Binding-site contacts:
Ligand atom C1 contacts residue THR261 of chain 1.B at 3.6 Å.
Ligand atom C8 contacts residue ASN259 of chain 1.B at 4.4 Å.
Ligand atom N2 contacts residue ASN259 of chain 1.B at 3.1 Å (h-bond).
Ligand atom C3 contacts residue ASN259 of chain 1.B at 3.9 Å.
Ligand atom C1 contacts residue ASN259 of chain 1.B at 1.4 Å.
Ligand atom O5 contacts residue THR261 of chain 1.B at 3.5 Å (h-bond).
Ligand atom C5 contacts residue ASN259 of chain 1.B at 3.7 Å.
Ligand atom C6 contacts residue THR261 of chain 1.B at 4.3 Å.
Ligand atom C7 contacts residue ASN259 of chain 1.B at 4.0 Å.
Ligand atom O5 contacts residue ASN259 of chain 1.B at 2.4 Å (h-bond).
Ligand atom C5 contacts residue THR261 of chain 1.B at 3.7 Å.
Ligand atom C2 contacts residue ASN259 of chain 1.B at 2.6 Å.
Ligand atom C4 contacts residue ASN259 of chain 1.B at 4.2 Å.
Ligand atom C8 contacts residue THR255 of chain 1.B at 3.7 Å.

The small molecule below binds the protein below.
Small molecule (SMILES): CC(=O)N[C@@H]1[C@@H](O)[C@H](O)[C@@H](CO)O[C@H]1O

Sequence of chain 1.B:
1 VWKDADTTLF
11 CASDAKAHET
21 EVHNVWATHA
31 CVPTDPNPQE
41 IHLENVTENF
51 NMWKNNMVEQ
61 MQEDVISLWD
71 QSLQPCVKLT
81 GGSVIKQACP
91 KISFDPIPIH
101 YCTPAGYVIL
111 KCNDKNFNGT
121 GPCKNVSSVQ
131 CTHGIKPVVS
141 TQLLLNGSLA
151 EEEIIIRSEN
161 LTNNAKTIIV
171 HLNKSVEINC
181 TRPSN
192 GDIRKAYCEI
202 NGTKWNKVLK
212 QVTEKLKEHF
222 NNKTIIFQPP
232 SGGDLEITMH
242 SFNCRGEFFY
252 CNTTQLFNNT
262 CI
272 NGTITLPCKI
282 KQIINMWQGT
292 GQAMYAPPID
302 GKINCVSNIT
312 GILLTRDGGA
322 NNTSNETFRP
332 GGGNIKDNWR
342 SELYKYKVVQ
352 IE